The small molecule below binds the protein below.
Small molecule (SMILES): COc1ccc2cc3[n+](cc2c1OC)CCc1cc2c(cc1-3)OCO2

Sequence of chain 2.B:
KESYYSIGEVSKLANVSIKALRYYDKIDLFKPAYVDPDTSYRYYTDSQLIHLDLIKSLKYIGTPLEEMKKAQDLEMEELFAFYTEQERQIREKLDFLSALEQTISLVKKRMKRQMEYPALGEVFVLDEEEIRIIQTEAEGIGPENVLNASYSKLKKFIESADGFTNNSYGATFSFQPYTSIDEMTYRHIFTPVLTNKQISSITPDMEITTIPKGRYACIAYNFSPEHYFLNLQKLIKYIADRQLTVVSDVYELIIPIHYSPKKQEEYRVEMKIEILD

Sequence of chain 1.B:
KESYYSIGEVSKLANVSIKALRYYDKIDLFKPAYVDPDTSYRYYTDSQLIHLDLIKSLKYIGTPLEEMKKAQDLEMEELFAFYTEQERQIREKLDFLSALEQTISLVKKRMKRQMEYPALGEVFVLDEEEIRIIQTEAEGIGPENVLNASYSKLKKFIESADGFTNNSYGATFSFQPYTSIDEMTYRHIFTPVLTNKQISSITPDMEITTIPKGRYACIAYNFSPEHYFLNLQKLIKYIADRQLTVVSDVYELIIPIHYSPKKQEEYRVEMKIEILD

Binding-site contacts:
Ligand atom N1 contacts residue PRO144 of chain 2.B at 3.7 Å.
Ligand atom C19 contacts residue TYR152 of chain 2.B at 3.8 Å (hydrophobic).
Ligand atom O1 contacts residue PHE224 of chain 2.B at 4.3 Å.
Ligand atom C2 contacts residue PHE224 of chain 2.B at 3.6 Å (hydrophobic).
Ligand atom O2 contacts residue ILE182 of chain 2.B at 3.8 Å.
Ligand atom C10 contacts residue TYR187 of chain 2.B at 3.8 Å (hydrophobic).
Ligand atom C4 contacts residue PHE224 of chain 2.B at 4.1 Å (hydrophobic).
Ligand atom C5 contacts residue PHE224 of chain 2.B at 3.3 Å (hydrophobic).
Ligand atom C19 contacts residue TYR170 of chain 2.B at 3.2 Å (hydrophobic).
Ligand atom C11 contacts residue PRO226 of chain 2.B at 4.1 Å (hydrophobic).
Ligand atom C4 contacts residue PRO144 of chain 2.B at 3.4 Å (hydrophobic).
Ligand atom C10 contacts residue TYR229 of chain 2.B at 3.7 Å (hydrophobic).
Ligand atom C2 contacts residue PRO144 of chain 2.B at 3.6 Å (hydrophobic).
Ligand atom O4 contacts residue ASN149 of chain 2.B at 3.2 Å (h-bond).
Ligand atom C19 contacts residue ILE255 of chain 2.B at 4.3 Å (hydrophobic).
Ligand atom C10 contacts residue PRO144 of chain 2.B at 3.5 Å (hydrophobic).
Ligand atom C20 contacts residue ASN149 of chain 2.B at 3.2 Å.
Ligand atom C20 contacts residue ILE51 of chain 1.B at 3.3 Å (hydrophobic).
Ligand atom C5 contacts residue PRO144 of chain 2.B at 4.3 Å (hydrophobic).
Ligand atom C7 contacts residue TYR187 of chain 2.B at 3.2 Å (hydrophobic).
Ligand atom O4 contacts residue TYR268 of chain 2.B at 4.2 Å.
Ligand atom C20 contacts residue TYR268 of chain 2.B at 3.4 Å (hydrophobic).
Ligand atom C3 contacts residue PHE224 of chain 2.B at 3.9 Å (hydrophobic).
Ligand atom O2 contacts residue PRO226 of chain 2.B at 3.9 Å.
Ligand atom C16 contacts residue TYR268 of chain 2.B at 3.6 Å (hydrophobic).
Ligand atom C18 contacts residue ILE255 of chain 2.B at 4.0 Å (hydrophobic).
Ligand atom C7 contacts residue GLU253 of chain 2.B at 4.1 Å.
Ligand atom O1 contacts residue PRO226 of chain 2.B at 3.3 Å.
Ligand atom C18 contacts residue ASN149 of chain 2.B at 3.9 Å.
Ligand atom O4 contacts residue ILE255 of chain 2.B at 4.0 Å.
Ligand atom C7 contacts residue PRO144 of chain 2.B at 3.0 Å (hydrophobic).
Ligand atom O3 contacts residue ILE255 of chain 2.B at 4.2 Å.
Ligand atom C1 contacts residue PHE224 of chain 2.B at 4.0 Å (hydrophobic).
Ligand atom C1 contacts residue PRO144 of chain 2.B at 4.0 Å (hydrophobic).
Ligand atom C9 contacts residue TYR229 of chain 2.B at 3.7 Å (hydrophobic).
Ligand atom C11 contacts residue PHE224 of chain 2.B at 3.7 Å (hydrophobic).
Ligand atom C15 contacts residue ILE255 of chain 2.B at 4.1 Å (hydrophobic).
Ligand atom C13 contacts residue TYR268 of chain 2.B at 4.0 Å (hydrophobic).
Ligand atom C9 contacts residue PRO144 of chain 2.B at 3.9 Å (hydrophobic).
Ligand atom C17 contacts residue PRO226 of chain 2.B at 3.7 Å (hydrophobic).